Sequence of chain 1.A:
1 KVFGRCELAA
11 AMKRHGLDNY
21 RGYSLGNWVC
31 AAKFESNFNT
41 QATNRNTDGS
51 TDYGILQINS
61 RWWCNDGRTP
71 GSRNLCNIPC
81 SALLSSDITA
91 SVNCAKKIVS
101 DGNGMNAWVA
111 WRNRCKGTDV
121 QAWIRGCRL

This small molecule binds to this protein.
Small molecule (SMILES): CC1O[Ru]2N(c3ccccc3)CN(c3ccccc3)[Ru]2O1

Binding-site contacts:
Ligand atom C18 contacts residue LEU75 of chain 1.A at 4.1 Å (hydrophobic).
Ligand atom RU2 contacts residue SIN1 of chain 1.C at 3.8 Å.
Ligand atom C4 contacts residue ASP101 of chain 1.A at 3.9 Å.
Ligand atom O5 contacts residue ASP101 of chain 1.A at 3.1 Å (salt-bridge).
Ligand atom N1 contacts residue ASP101 of chain 1.A at 3.3 Å (salt-bridge).
Ligand atom C1 contacts residue SIN1 of chain 1.C at 3.8 Å.
Ligand atom C19 contacts residue TRP63 of chain 1.A at 2.9 Å (hydrophobic).
Ligand atom C18 contacts residue ASP101 of chain 1.A at 3.1 Å.
Ligand atom RU1 contacts residue SIN1 of chain 1.C at 2.7 Å.
Ligand atom N2 contacts residue ASP101 of chain 1.A at 3.0 Å (salt-bridge).
Ligand atom C19 contacts residue SIN1 of chain 1.C at 4.2 Å.
Ligand atom C9 contacts residue GLY102 of chain 1.A at 4.2 Å.
Ligand atom N2 contacts residue SIN1 of chain 1.C at 3.9 Å.
Ligand atom C3 contacts residue ASP101 of chain 1.A at 3.2 Å.
Ligand atom N1 contacts residue SIN1 of chain 1.C at 3.2 Å (h-bond).
Ligand atom C10 contacts residue GLY102 of chain 1.A at 4.2 Å.
Ligand atom C7 contacts residue ASP101 of chain 1.A at 4.4 Å.
Ligand atom C19 contacts residue ASP101 of chain 1.A at 4.1 Å.
Ligand atom C8 contacts residue ASP101 of chain 1.A at 3.4 Å.
Ligand atom C2 contacts residue SIN1 of chain 1.C at 4.2 Å.
Ligand atom C19 contacts residue LEU75 of chain 1.A at 2.9 Å (hydrophobic).
Ligand atom C10 contacts residue ASN103 of chain 1.A at 4.4 Å.
Ligand atom RU2 contacts residue ASP101 of chain 1.A at 2.1 Å.
Ligand atom O5 contacts residue SIN1 of chain 1.C at 2.3 Å.
Ligand atom O6 contacts residue SIN1 of chain 1.C at 3.5 Å.
Ligand atom C1 contacts residue ASP101 of chain 1.A at 3.3 Å.
Ligand atom RU1 contacts residue ASP101 of chain 1.A at 2.6 Å.
Ligand atom O6 contacts residue ASP101 of chain 1.A at 2.9 Å (salt-bridge).
Ligand atom C18 contacts residue TRP63 of chain 1.A at 4.1 Å (hydrophobic).
Ligand atom C10 contacts residue ASP101 of chain 1.A at 3.7 Å.
Ligand atom C5 contacts residue SER100 of chain 1.A at 4.5 Å.
Ligand atom C7 contacts residue SIN1 of chain 1.C at 4.4 Å.
Ligand atom C18 contacts residue SIN1 of chain 1.C at 3.1 Å.
Ligand atom C2 contacts residue ASP101 of chain 1.A at 3.6 Å.
Ligand atom C9 contacts residue ASP101 of chain 1.A at 2.7 Å.
Ligand atom C4 contacts residue SER100 of chain 1.A at 4.3 Å.